Sequence of chain 1.B:
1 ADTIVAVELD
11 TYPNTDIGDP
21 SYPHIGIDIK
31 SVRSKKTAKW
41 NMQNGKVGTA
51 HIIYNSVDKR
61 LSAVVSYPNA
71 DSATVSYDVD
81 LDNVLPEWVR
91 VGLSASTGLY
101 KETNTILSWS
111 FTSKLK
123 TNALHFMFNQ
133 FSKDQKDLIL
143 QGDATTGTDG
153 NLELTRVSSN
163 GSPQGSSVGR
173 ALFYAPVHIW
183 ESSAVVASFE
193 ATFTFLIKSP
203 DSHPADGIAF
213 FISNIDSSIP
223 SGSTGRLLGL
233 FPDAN

Binding-site contacts:
Ligand atom C6 contacts residue ALA207 of chain 1.B at 3.8 Å (hydrophobic).
Ligand atom O4 contacts residue ASN14 of chain 1.B at 3.1 Å (h-bond).
Ligand atom C6 contacts residue TYR100 of chain 1.B at 3.5 Å (hydrophobic).
Ligand atom O6 contacts residue LEU99 of chain 1.B at 2.9 Å (h-bond).
Ligand atom O3 contacts residue GLY227 of chain 1.B at 3.9 Å.
Ligand atom C3 contacts residue TYR12 of chain 1.B at 3.8 Å (hydrophobic).
Ligand atom C4 contacts residue TYR12 of chain 1.B at 3.5 Å (hydrophobic).
Ligand atom O3 contacts residue PRO13 of chain 1.B at 2.9 Å (h-bond).
Ligand atom C1 contacts residue TYR12 of chain 1.B at 3.4 Å (hydrophobic).
Ligand atom C3 contacts residue PRO13 of chain 1.B at 3.5 Å (hydrophobic).
Ligand atom O5 contacts residue LEU99 of chain 1.B at 3.0 Å (h-bond).
Ligand atom O2 contacts residue ASP16 of chain 1.B at 3.2 Å (salt-bridge).
Ligand atom O3 contacts residue ASN14 of chain 1.B at 3.8 Å.
Ligand atom C4 contacts residue ASP208 of chain 1.B at 3.5 Å.
Ligand atom O6 contacts residue ASP208 of chain 1.B at 3.0 Å (salt-bridge).
Ligand atom O3 contacts residue THR15 of chain 1.B at 2.7 Å (h-bond).
Ligand atom O6 contacts residue TYR100 of chain 1.B at 3.0 Å (h-bond).
Ligand atom C4 contacts residue ARG228 of chain 1.B at 3.9 Å.
Ligand atom C6 contacts residue LEU99 of chain 1.B at 3.9 Å (hydrophobic).
Ligand atom O4 contacts residue ASP16 of chain 1.B at 2.8 Å (salt-bridge).
Ligand atom C6 contacts residue LEU99 of chain 1.B at 3.7 Å (hydrophobic).
Ligand atom O4 contacts residue THR15 of chain 1.B at 3.3 Å.
Ligand atom O2 contacts residue GLY98 of chain 1.B at 3.6 Å.
Ligand atom O6 contacts residue GLY98 of chain 1.B at 3.3 Å.
Ligand atom C2 contacts residue PRO13 of chain 1.B at 3.8 Å (hydrophobic).
Ligand atom O6 contacts residue ALA207 of chain 1.B at 3.4 Å.
Ligand atom C3 contacts residue THR15 of chain 1.B at 3.6 Å.
Ligand atom O4 contacts residue TYR100 of chain 1.B at 3.5 Å.
Ligand atom O5 contacts residue GLY98 of chain 1.B at 3.9 Å.
Ligand atom C1 contacts residue LEU99 of chain 1.B at 3.8 Å (hydrophobic).
Ligand atom O4 contacts residue ASP208 of chain 1.B at 2.6 Å (salt-bridge).
Ligand atom C6 contacts residue ASP208 of chain 1.B at 3.6 Å.
Ligand atom O4 contacts residue TYR12 of chain 1.B at 2.4 Å (h-bond).
Ligand atom O3 contacts residue ARG228 of chain 1.B at 3.1 Å.
Ligand atom O3 contacts residue TYR12 of chain 1.B at 3.3 Å (h-bond).
Ligand atom C4 contacts residue GLY227 of chain 1.B at 4.0 Å.
Ligand atom C2 contacts residue TYR12 of chain 1.B at 3.5 Å (hydrophobic).
Ligand atom C3 contacts residue ASN14 of chain 1.B at 3.9 Å.
Ligand atom O4 contacts residue ARG228 of chain 1.B at 3.4 Å (salt-bridge).
Ligand atom C6 contacts residue TYR12 of chain 1.B at 3.6 Å (hydrophobic).

The small molecule below binds the protein below.
Small molecule (SMILES): CO[C@H]1O[C@H](CO[C@H]2O[C@H](CO)[C@@H](O)[C@H](O)[C@@H]2O)[C@@H](O)[C@H](O[C@H]2O[C@H](CO)[C@@H](O)[C@H](O)[C@@H]2O)[C@@H]1O